Binding-site contacts:
Ligand atom O1 contacts residue PHE166 of chain 3.B at 3.5 Å.
Ligand atom O4 contacts residue HIS259 of chain 3.B at 3.1 Å (h-bond).
Ligand atom C5 contacts residue ILE232 of chain 3.B at 3.4 Å (hydrophobic).
Ligand atom C6 contacts residue SER98 of chain 3.B at 3.5 Å.
Ligand atom O4 contacts residue SER98 of chain 3.B at 2.3 Å (h-bond).
Ligand atom C1 contacts residue HIS259 of chain 3.B at 4.1 Å.
Ligand atom O3 contacts residue GLY31 of chain 3.B at 3.9 Å.
Ligand atom C5 contacts residue TRP204 of chain 3.B at 3.7 Å (hydrophobic).
Ligand atom C2 contacts residue MET99 of chain 3.B at 3.4 Å (hydrophobic).
Ligand atom C7 contacts residue HIS259 of chain 3.B at 3.3 Å.
Ligand atom O3 contacts residue MET99 of chain 3.B at 2.9 Å (h-bond).
Ligand atom C4 contacts residue TYR32 of chain 3.B at 4.0 Å (hydrophobic).
Ligand atom C4 contacts residue PHE162 of chain 3.B at 3.8 Å (hydrophobic).
Ligand atom C6 contacts residue ILE232 of chain 3.B at 3.3 Å (hydrophobic).
Ligand atom C3 contacts residue MET99 of chain 3.B at 3.4 Å (hydrophobic).
Ligand atom C1 contacts residue LEU233 of chain 3.B at 3.4 Å (hydrophobic).
Ligand atom O1 contacts residue PHE97 of chain 3.B at 3.6 Å.
Ligand atom C1 contacts residue SER98 of chain 3.B at 3.0 Å.
Ligand atom C6 contacts residue HIS259 of chain 3.B at 3.8 Å.
Ligand atom C7 contacts residue SER98 of chain 3.B at 1.5 Å.
Ligand atom C3 contacts residue TRP204 of chain 3.B at 3.7 Å (hydrophobic).
Ligand atom C1 contacts residue LEU125 of chain 3.B at 3.4 Å (hydrophobic).
Ligand atom C2 contacts residue LEU125 of chain 3.B at 3.7 Å (hydrophobic).
Ligand atom C2 contacts residue SER98 of chain 3.B at 3.3 Å.
Ligand atom C7 contacts residue TYR32 of chain 3.B at 3.6 Å (hydrophobic).
Ligand atom C7 contacts residue MET99 of chain 3.B at 3.5 Å (hydrophobic).
Ligand atom C3 contacts residue SER98 of chain 3.B at 3.1 Å.
Ligand atom C4 contacts residue TRP204 of chain 3.B at 3.9 Å (hydrophobic).
Ligand atom O4 contacts residue PHE162 of chain 3.B at 3.8 Å.
Ligand atom C6 contacts residue LEU233 of chain 3.B at 3.3 Å (hydrophobic).
Ligand atom C2 contacts residue TRP204 of chain 3.B at 3.8 Å (hydrophobic).
Ligand atom O3 contacts residue SER98 of chain 3.B at 2.4 Å (h-bond).
Ligand atom O1 contacts residue GLY31 of chain 3.B at 3.3 Å.
Ligand atom C4 contacts residue SER98 of chain 3.B at 3.3 Å.
Ligand atom O1 contacts residue SER98 of chain 3.B at 2.4 Å (h-bond).
Ligand atom O1 contacts residue HIS259 of chain 3.B at 3.8 Å.
Ligand atom O3 contacts residue TYR32 of chain 3.B at 3.0 Å (h-bond).
Ligand atom C3 contacts residue TYR32 of chain 3.B at 3.5 Å (hydrophobic).
Ligand atom O4 contacts residue TYR32 of chain 3.B at 3.9 Å.
Ligand atom O1 contacts residue TYR32 of chain 3.B at 2.9 Å (h-bond).

Sequence of chain 3.B:
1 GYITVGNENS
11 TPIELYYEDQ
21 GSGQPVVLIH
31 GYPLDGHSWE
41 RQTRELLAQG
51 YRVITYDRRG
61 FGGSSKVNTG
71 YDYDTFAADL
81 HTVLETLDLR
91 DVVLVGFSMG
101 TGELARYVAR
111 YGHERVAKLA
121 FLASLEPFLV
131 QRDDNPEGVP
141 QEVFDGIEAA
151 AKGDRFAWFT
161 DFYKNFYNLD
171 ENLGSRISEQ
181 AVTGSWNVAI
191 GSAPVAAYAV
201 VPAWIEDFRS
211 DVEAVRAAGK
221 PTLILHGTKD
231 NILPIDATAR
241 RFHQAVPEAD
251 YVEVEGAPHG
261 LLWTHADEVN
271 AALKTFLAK

The small molecule below binds the protein below.
Small molecule (SMILES): OC1O[C@H]2CC=CC[C@H]2O1